The small molecule below binds the protein below.
Small molecule (SMILES): CC(=O)N[C@H]1[C@H](O[C@H]2[C@H](O)[C@@H](NC(C)=O)CO[C@@H]2CO)O[C@H](CO)[C@@H](O)[C@@H]1O

Sequence of chain 1.A:
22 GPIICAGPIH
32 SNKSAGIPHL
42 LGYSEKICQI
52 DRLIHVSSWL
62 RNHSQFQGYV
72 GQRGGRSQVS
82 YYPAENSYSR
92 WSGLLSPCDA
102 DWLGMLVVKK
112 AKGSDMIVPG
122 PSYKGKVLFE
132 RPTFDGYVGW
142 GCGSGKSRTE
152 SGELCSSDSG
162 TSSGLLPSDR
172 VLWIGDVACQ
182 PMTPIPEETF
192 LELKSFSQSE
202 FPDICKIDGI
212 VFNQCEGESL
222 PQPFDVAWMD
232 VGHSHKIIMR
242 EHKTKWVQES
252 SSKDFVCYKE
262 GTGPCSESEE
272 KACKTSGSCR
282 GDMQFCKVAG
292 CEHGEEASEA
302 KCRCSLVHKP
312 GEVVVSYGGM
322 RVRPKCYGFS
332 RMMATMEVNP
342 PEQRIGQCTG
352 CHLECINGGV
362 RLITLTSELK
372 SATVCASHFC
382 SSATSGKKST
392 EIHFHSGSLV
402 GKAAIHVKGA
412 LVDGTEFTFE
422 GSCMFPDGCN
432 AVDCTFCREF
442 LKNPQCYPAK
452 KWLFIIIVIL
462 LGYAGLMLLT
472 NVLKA

Binding-site contacts:
Ligand atom C2 contacts residue ASN33 of chain 1.A at 3.3 Å.
Ligand atom C1 contacts residue SER35 of chain 1.A at 3.7 Å.
Ligand atom N2 contacts residue ASN33 of chain 1.A at 3.6 Å.
Ligand atom O6 contacts residue ALA36 of chain 1.A at 4.3 Å.
Ligand atom C3 contacts residue ASN33 of chain 1.A at 4.1 Å.
Ligand atom O7 contacts residue ASN33 of chain 1.A at 2.9 Å (h-bond).
Ligand atom O5 contacts residue SER35 of chain 1.A at 3.4 Å (h-bond).
Ligand atom C7 contacts residue ASN33 of chain 1.A at 3.5 Å.
Ligand atom O7 contacts residue SER35 of chain 1.A at 4.3 Å.
Ligand atom O3 contacts residue ASN33 of chain 1.A at 3.9 Å.
Ligand atom C1 contacts residue ASN33 of chain 1.A at 4.3 Å.